A small-molecule ligand and the protein it binds are described below.
Small molecule (SMILES): C[N+](C)(C)CCCC(=O)O

Binding-site contacts:
Ligand atom C5 contacts residue THR50 of chain 2.B at 4.2 Å.
Ligand atom C6 contacts residue VAL42 of chain 2.B at 4.1 Å (hydrophobic).
Ligand atom O4 contacts residue HIS94 of chain 2.B at 4.5 Å.
Ligand atom C6 contacts residue GLN59 of chain 2.B at 4.0 Å.
Ligand atom O7 contacts residue ALA96 of chain 2.B at 4.4 Å.
Ligand atom C5 contacts residue GLN59 of chain 2.B at 3.4 Å.
Ligand atom O7 contacts residue LEU61 of chain 2.B at 4.1 Å.
Ligand atom C6 contacts residue ALA108 of chain 2.B at 4.0 Å (hydrophobic).
Ligand atom C8 contacts residue VAL118 of chain 2.B at 4.3 Å (hydrophobic).
Ligand atom C3 contacts residue GLN59 of chain 2.B at 4.5 Å.
Ligand atom C2 contacts residue VAL42 of chain 2.B at 4.2 Å (hydrophobic).
Ligand atom C9 contacts residue GLN110 of chain 2.B at 3.5 Å.
Ligand atom C5 contacts residue HIS55 of chain 2.B at 4.5 Å.
Ligand atom C3 contacts residue TRP120 of chain 2.B at 4.3 Å (hydrophobic).
Ligand atom O7 contacts residue GLN59 of chain 2.B at 4.0 Å.
Ligand atom O4 contacts residue GLN59 of chain 2.B at 2.8 Å (h-bond).
Ligand atom C5 contacts residue ALA108 of chain 2.B at 4.4 Å (hydrophobic).
Ligand atom C5 contacts residue HIS53 of chain 2.B at 3.9 Å.
Ligand atom O7 contacts residue HIS53 of chain 2.B at 4.3 Å.
Ligand atom O7 contacts residue HIS106 of chain 2.B at 3.2 Å (h-bond).
Ligand atom O4 contacts residue HIS55 of chain 2.B at 3.2 Å (h-bond).
Ligand atom O7 contacts residue MN1 of chain 2.J at 3.5 Å.
Ligand atom C6 contacts residue HIS106 of chain 2.B at 4.0 Å.
Ligand atom O4 contacts residue MN1 of chain 2.J at 2.2 Å.
Ligand atom O7 contacts residue THR50 of chain 2.B at 3.9 Å.
Ligand atom O4 contacts residue HIS53 of chain 2.B at 2.9 Å (h-bond).
Ligand atom C5 contacts residue MN1 of chain 2.J at 3.2 Å.
Ligand atom C5 contacts residue HIS106 of chain 2.B at 4.0 Å.
Ligand atom C8 contacts residue TRP120 of chain 2.B at 3.8 Å (hydrophobic).
Ligand atom C10 contacts residue ALA40 of chain 2.B at 4.4 Å (hydrophobic).

Sequence of chain 2.B:
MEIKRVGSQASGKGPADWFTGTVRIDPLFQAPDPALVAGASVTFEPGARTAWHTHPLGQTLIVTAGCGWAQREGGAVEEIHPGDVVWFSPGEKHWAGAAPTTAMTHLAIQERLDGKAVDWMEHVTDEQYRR